This protein binds this small molecule.
Small molecule (SMILES): O=C(Nc1nncn1C1CC1)[C@@H]1CCOc2ccc(Cl)cc21

Sequence of chain 1.A:
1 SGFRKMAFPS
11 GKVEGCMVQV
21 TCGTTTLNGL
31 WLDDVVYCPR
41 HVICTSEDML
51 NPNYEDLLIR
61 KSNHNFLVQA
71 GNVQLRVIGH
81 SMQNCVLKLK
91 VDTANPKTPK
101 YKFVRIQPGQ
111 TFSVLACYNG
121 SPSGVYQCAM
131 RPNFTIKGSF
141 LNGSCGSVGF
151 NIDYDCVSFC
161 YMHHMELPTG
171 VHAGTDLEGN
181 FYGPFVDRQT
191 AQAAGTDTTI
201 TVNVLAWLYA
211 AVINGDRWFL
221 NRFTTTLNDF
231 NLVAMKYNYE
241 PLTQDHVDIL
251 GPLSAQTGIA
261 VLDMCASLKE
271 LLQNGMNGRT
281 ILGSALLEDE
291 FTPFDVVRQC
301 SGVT

Binding-site contacts:
Ligand atom C10 contacts residue LEU141 of chain 2.A at 3.5 Å (hydrophobic).
Ligand atom N3 contacts residue LEU141 of chain 2.A at 3.7 Å.
Ligand atom C12 contacts residue ASN142 of chain 2.A at 3.8 Å.
Ligand atom C12 contacts residue GLU166 of chain 2.A at 3.9 Å.
Ligand atom C12 contacts residue SER1 of chain 1.A at 3.9 Å.
Ligand atom C9 contacts residue HIS163 of chain 2.A at 3.8 Å.
Ligand atom CL contacts residue ASP187 of chain 2.A at 3.4 Å.
Ligand atom N2 contacts residue MET165 of chain 2.A at 4.0 Å.
Ligand atom C12 contacts residue LEU141 of chain 2.A at 4.0 Å (hydrophobic).
Ligand atom C contacts residue MET165 of chain 2.A at 3.6 Å (hydrophobic).
Ligand atom CL contacts residue MET165 of chain 2.A at 3.7 Å.
Ligand atom N1 contacts residue CYS145 of chain 2.A at 3.9 Å.
Ligand atom C11 contacts residue ASN142 of chain 2.A at 3.4 Å.
Ligand atom C9 contacts residue PHE140 of chain 2.A at 3.1 Å (hydrophobic).
Ligand atom C14 contacts residue HIS164 of chain 2.A at 3.5 Å.
Ligand atom N1 contacts residue GLU166 of chain 2.A at 3.1 Å (salt-bridge).
Ligand atom C contacts residue MET49 of chain 2.A at 3.6 Å (hydrophobic).
Ligand atom N1 contacts residue HIS163 of chain 2.A at 3.3 Å (h-bond).
Ligand atom C14 contacts residue MET165 of chain 2.A at 3.6 Å (hydrophobic).
Ligand atom C9 contacts residue LEU141 of chain 2.A at 3.4 Å (hydrophobic).
Ligand atom C1 contacts residue MET49 of chain 2.A at 3.4 Å (hydrophobic).
Ligand atom CL contacts residue HIS41 of chain 2.A at 3.4 Å.
Ligand atom C1 contacts residue GLN189 of chain 2.A at 4.0 Å.
Ligand atom C10 contacts residue ASN142 of chain 2.A at 3.2 Å.
Ligand atom O contacts residue GLN189 of chain 2.A at 3.7 Å.
Ligand atom C8 contacts residue GLU166 of chain 2.A at 3.8 Å.
Ligand atom C12 contacts residue PHE140 of chain 2.A at 3.9 Å (hydrophobic).
Ligand atom C2 contacts residue MET49 of chain 2.A at 3.9 Å (hydrophobic).
Ligand atom C14 contacts residue HIS41 of chain 2.A at 3.9 Å.
Ligand atom N2 contacts residue PHE140 of chain 2.A at 3.6 Å.
Ligand atom N1 contacts residue MET165 of chain 2.A at 3.3 Å.
Ligand atom C2 contacts residue GLN189 of chain 2.A at 3.8 Å.
Ligand atom CL contacts residue HIS164 of chain 2.A at 3.8 Å.
Ligand atom N2 contacts residue GLU166 of chain 2.A at 3.8 Å.
Ligand atom N2 contacts residue SER144 of chain 2.A at 3.8 Å.
Ligand atom C1 contacts residue ARG188 of chain 2.A at 3.8 Å.
Ligand atom N2 contacts residue HIS163 of chain 2.A at 2.7 Å (h-bond).
Ligand atom O1 contacts residue MET165 of chain 2.A at 3.2 Å.
Ligand atom C9 contacts residue SER144 of chain 2.A at 3.7 Å.
Ligand atom O1 contacts residue GLU166 of chain 2.A at 3.0 Å (salt-bridge).

Sequence of chain 2.A:
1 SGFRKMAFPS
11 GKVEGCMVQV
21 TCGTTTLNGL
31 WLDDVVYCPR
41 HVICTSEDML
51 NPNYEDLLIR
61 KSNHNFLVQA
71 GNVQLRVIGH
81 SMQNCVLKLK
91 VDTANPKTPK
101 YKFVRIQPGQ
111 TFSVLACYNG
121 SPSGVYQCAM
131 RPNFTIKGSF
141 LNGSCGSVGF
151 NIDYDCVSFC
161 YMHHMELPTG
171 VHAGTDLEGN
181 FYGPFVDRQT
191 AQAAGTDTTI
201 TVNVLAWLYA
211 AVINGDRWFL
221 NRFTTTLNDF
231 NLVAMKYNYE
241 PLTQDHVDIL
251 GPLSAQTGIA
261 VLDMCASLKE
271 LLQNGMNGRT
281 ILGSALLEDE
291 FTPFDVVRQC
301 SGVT